Sequence of chain 1.C:
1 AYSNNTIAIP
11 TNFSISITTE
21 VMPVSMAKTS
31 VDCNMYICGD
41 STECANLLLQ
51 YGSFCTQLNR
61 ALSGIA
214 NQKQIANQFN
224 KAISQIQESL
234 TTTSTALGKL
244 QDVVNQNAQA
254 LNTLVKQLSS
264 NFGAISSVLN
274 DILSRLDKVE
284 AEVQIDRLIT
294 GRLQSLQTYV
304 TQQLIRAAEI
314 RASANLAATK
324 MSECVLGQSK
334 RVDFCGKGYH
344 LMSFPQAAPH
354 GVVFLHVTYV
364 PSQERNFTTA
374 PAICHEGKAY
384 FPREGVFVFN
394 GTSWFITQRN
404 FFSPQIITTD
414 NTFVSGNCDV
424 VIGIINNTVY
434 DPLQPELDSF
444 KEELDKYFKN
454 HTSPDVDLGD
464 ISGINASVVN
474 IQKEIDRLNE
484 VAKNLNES

Binding-site contacts:
Ligand atom C3 contacts residue ASN489 of chain 1.A at 3.8 Å.
Ligand atom O5 contacts residue SER227 of chain 1.C at 4.5 Å.
Ligand atom O3 contacts residue ASN489 of chain 1.A at 4.1 Å.
Ligand atom O5 contacts residue ASN489 of chain 1.A at 2.3 Å (h-bond).
Ligand atom C4 contacts residue ASN489 of chain 1.A at 4.3 Å.
Ligand atom N2 contacts residue ASN489 of chain 1.A at 3.0 Å (h-bond).
Ligand atom C5 contacts residue ASN489 of chain 1.A at 3.6 Å.
Ligand atom O7 contacts residue ASN489 of chain 1.A at 4.1 Å.
Ligand atom C8 contacts residue ASN489 of chain 1.A at 4.1 Å.
Ligand atom O6 contacts residue SER227 of chain 1.C at 3.9 Å.
Ligand atom C1 contacts residue ASN489 of chain 1.A at 1.4 Å.
Ligand atom C7 contacts residue ASN489 of chain 1.A at 3.6 Å.
Ligand atom O6 contacts residue ASN489 of chain 1.A at 4.5 Å.
Ligand atom C1 contacts residue SER227 of chain 1.C at 4.4 Å.
Ligand atom C2 contacts residue ASN489 of chain 1.A at 2.5 Å.
Ligand atom O6 contacts residue ASN223 of chain 1.C at 3.9 Å.

A small-molecule ligand and the protein it binds are described below.
Small molecule (SMILES): CC(=O)N[C@@H]1[C@@H](O)[C@H](O)[C@@H](CO)O[C@H]1O

Sequence of chain 1.A:
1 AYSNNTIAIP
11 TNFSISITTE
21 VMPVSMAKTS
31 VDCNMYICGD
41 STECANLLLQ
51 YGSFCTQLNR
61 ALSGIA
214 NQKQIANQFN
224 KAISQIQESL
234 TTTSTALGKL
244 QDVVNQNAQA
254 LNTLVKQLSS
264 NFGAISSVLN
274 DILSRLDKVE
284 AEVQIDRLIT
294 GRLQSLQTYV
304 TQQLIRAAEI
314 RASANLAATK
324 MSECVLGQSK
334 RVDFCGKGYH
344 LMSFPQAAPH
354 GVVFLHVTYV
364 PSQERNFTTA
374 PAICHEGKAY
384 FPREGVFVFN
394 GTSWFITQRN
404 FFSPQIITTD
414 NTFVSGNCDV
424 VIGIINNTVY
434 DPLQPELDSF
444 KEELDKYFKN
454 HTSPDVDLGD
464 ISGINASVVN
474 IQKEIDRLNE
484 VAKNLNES